Sequence of chain 1.A:
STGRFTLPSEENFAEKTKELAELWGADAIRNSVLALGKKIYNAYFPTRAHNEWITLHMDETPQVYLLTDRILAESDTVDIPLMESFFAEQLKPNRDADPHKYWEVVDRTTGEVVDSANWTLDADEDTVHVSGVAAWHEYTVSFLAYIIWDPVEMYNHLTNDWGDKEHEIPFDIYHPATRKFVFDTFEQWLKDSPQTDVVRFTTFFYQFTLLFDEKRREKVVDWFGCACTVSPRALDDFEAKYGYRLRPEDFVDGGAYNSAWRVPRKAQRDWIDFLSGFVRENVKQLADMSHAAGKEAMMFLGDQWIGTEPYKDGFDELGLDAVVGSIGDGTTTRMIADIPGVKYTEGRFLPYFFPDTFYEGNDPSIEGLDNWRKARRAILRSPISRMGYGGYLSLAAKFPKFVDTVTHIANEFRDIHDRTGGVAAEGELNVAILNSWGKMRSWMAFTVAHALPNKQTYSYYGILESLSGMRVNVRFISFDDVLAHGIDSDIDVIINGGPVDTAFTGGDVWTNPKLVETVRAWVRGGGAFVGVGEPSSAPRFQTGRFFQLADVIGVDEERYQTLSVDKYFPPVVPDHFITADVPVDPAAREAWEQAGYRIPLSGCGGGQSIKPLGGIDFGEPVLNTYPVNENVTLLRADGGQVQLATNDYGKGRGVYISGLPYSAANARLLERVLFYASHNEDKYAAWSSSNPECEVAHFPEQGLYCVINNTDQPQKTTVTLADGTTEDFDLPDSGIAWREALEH

Binding-site contacts:
Ligand atom C4 contacts residue TYR165 of chain 1.B at 4.4 Å (hydrophobic).
Ligand atom C8 contacts residue TRP233 of chain 1.B at 3.7 Å (hydrophobic).
Ligand atom O7 contacts residue GLY312 of chain 1.B at 3.2 Å.
Ligand atom C4 contacts residue ASP313 of chain 1.B at 3.9 Å.
Ligand atom C7 contacts residue LEU311 of chain 1.B at 4.4 Å (hydrophobic).
Ligand atom O6 contacts residue GLU228 of chain 1.B at 4.5 Å.
Ligand atom C8 contacts residue GLY312 of chain 1.B at 3.9 Å.
Ligand atom C7 contacts residue GLY312 of chain 1.B at 3.9 Å.
Ligand atom C6 contacts residue LEU220 of chain 1.B at 4.2 Å (hydrophobic).
Ligand atom C3 contacts residue ASP313 of chain 1.B at 3.5 Å.
Ligand atom C6 contacts residue TYR165 of chain 1.B at 3.8 Å (hydrophobic).
Ligand atom C1 contacts residue PHE218 of chain 1.B at 3.9 Å (hydrophobic).
Ligand atom O4 contacts residue PHE218 of chain 1.B at 3.7 Å.
Ligand atom C7 contacts residue ASP313 of chain 1.B at 4.0 Å.
Ligand atom O7 contacts residue ASP313 of chain 1.B at 3.1 Å (salt-bridge).
Ligand atom C8 contacts residue HIS460 of chain 1.B at 3.9 Å.
Ligand atom O1 contacts residue HIS460 of chain 1.B at 4.5 Å.
Ligand atom O3 contacts residue ASP313 of chain 1.B at 2.7 Å (salt-bridge).
Ligand atom O7 contacts residue PHE310 of chain 1.B at 4.2 Å.
Ligand atom C8 contacts residue PHE310 of chain 1.B at 3.6 Å (hydrophobic).
Ligand atom O3 contacts residue VAL162 of chain 1.B at 4.4 Å.
Ligand atom C8 contacts residue LEU311 of chain 1.B at 3.4 Å (hydrophobic).
Ligand atom O4 contacts residue VAL162 of chain 1.B at 3.5 Å.
Ligand atom O7 contacts residue TRP233 of chain 1.B at 2.8 Å (h-bond).
Ligand atom O3 contacts residue PHE310 of chain 1.B at 4.3 Å.
Ligand atom C2 contacts residue PHE218 of chain 1.B at 4.1 Å (hydrophobic).
Ligand atom C5 contacts residue TYR165 of chain 1.B at 4.3 Å (hydrophobic).
Ligand atom O6 contacts residue TYR165 of chain 1.B at 3.6 Å.
Ligand atom C7 contacts residue PHE310 of chain 1.B at 3.8 Å (hydrophobic).
Ligand atom C8 contacts residue SER336 of chain 1.B at 4.1 Å.
Ligand atom C7 contacts residue TRP233 of chain 1.B at 3.5 Å (hydrophobic).
Ligand atom C5 contacts residue PHE218 of chain 1.B at 4.4 Å (hydrophobic).
Ligand atom O5 contacts residue PHE218 of chain 1.B at 3.5 Å.
Ligand atom N2 contacts residue ASP313 of chain 1.B at 3.9 Å.
Ligand atom O7 contacts residue LEU311 of chain 1.B at 4.4 Å.
Ligand atom O6 contacts residue SER612 of chain 1.A at 3.9 Å.
Ligand atom O4 contacts residue ASP313 of chain 1.B at 3.2 Å (salt-bridge).
Ligand atom C2 contacts residue ASP313 of chain 1.B at 3.5 Å.
Ligand atom N2 contacts residue PHE310 of chain 1.B at 4.1 Å.
Ligand atom O7 contacts residue PHE218 of chain 1.B at 3.4 Å.

Sequence of chain 1.B:
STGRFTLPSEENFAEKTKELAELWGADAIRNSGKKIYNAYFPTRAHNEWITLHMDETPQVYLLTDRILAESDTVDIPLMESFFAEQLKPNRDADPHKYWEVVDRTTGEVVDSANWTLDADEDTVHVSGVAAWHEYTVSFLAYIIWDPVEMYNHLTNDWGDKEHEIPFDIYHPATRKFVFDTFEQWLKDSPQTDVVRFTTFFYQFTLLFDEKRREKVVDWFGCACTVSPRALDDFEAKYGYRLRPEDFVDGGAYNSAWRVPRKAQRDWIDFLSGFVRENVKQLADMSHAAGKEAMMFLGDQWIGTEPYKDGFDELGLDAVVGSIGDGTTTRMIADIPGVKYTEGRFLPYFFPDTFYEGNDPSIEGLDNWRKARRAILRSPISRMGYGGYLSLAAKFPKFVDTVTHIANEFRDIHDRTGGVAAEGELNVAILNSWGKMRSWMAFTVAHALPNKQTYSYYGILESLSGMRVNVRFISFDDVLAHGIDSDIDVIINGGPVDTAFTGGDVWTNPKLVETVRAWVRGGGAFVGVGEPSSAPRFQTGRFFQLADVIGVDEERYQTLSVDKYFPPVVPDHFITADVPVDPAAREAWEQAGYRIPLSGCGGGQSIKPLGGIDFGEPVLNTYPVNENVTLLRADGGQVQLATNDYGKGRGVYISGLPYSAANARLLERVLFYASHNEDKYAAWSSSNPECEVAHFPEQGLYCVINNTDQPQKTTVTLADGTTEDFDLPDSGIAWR

This protein binds this small molecule.
Small molecule (SMILES): CC(=O)N[C@@H]1[C@@H](O)[C@@H](O)[C@@H](CO)O[C@@H]1O